Binding-site contacts:
Ligand atom O contacts residue ZN1 of chain 1.B at 2.1 Å.
Ligand atom C contacts residue TRP57 of chain 1.A at 3.8 Å (hydrophobic).
Ligand atom O contacts residue GLU128 of chain 1.A at 4.1 Å.
Ligand atom CB contacts residue ZN1 of chain 1.B at 4.1 Å.
Ligand atom CA contacts residue TRP57 of chain 1.A at 3.4 Å (hydrophobic).
Ligand atom OXT contacts residue ZN1 of chain 1.B at 4.0 Å.
Ligand atom SD contacts residue ILE53 of chain 1.A at 3.9 Å.
Ligand atom N contacts residue TYR164 of chain 1.A at 3.0 Å (h-bond).
Ligand atom CE contacts residue TRP57 of chain 1.A at 4.2 Å (hydrophobic).
Ligand atom O contacts residue HIS122 of chain 1.A at 3.1 Å (h-bond).
Ligand atom SD contacts residue ILE92 of chain 1.A at 3.8 Å.
Ligand atom CB contacts residue ASN175 of chain 1.A at 3.2 Å.
Ligand atom N contacts residue ASN175 of chain 1.A at 3.4 Å (h-bond).
Ligand atom OXT contacts residue SER119 of chain 1.A at 3.3 Å (h-bond).
Ligand atom O contacts residue SER119 of chain 1.A at 2.7 Å (h-bond).
Ligand atom CE contacts residue ASN175 of chain 1.A at 4.3 Å.
Ligand atom CA contacts residue TYR164 of chain 1.A at 3.6 Å (hydrophobic).
Ligand atom OXT contacts residue TYR164 of chain 1.A at 4.0 Å.
Ligand atom CA contacts residue ZN1 of chain 1.B at 3.1 Å.
Ligand atom CG contacts residue MSE90 of chain 1.A at 4.3 Å.
Ligand atom OXT contacts residue TRP57 of chain 1.A at 3.6 Å.
Ligand atom C contacts residue ZN1 of chain 1.B at 2.9 Å.
Ligand atom CE contacts residue ILE109 of chain 1.A at 3.6 Å (hydrophobic).
Ligand atom N contacts residue VAL177 of chain 1.A at 4.1 Å.
Ligand atom O contacts residue TYR164 of chain 1.A at 3.0 Å (h-bond).
Ligand atom CE contacts residue ILE92 of chain 1.A at 4.0 Å (hydrophobic).
Ligand atom SD contacts residue TRP57 of chain 1.A at 3.3 Å (h-bond).
Ligand atom N contacts residue GLU128 of chain 1.A at 3.1 Å (salt-bridge).
Ligand atom C contacts residue SER119 of chain 1.A at 3.4 Å.
Ligand atom N contacts residue TRP57 of chain 1.A at 3.8 Å.
Ligand atom CE contacts residue PHE107 of chain 1.A at 3.5 Å (hydrophobic).
Ligand atom C contacts residue TYR164 of chain 1.A at 3.5 Å (hydrophobic).
Ligand atom CB contacts residue TRP57 of chain 1.A at 4.3 Å (hydrophobic).
Ligand atom CB contacts residue TYR164 of chain 1.A at 3.8 Å (hydrophobic).
Ligand atom CA contacts residue ASN175 of chain 1.A at 3.9 Å.
Ligand atom C contacts residue HIS122 of chain 1.A at 3.8 Å.
Ligand atom O contacts residue HIS162 of chain 1.A at 3.2 Å (h-bond).
Ligand atom N contacts residue HIS122 of chain 1.A at 3.2 Å (h-bond).
Ligand atom N contacts residue ZN1 of chain 1.B at 2.2 Å.
Ligand atom CA contacts residue HIS122 of chain 1.A at 4.0 Å.

Sequence of chain 1.A:
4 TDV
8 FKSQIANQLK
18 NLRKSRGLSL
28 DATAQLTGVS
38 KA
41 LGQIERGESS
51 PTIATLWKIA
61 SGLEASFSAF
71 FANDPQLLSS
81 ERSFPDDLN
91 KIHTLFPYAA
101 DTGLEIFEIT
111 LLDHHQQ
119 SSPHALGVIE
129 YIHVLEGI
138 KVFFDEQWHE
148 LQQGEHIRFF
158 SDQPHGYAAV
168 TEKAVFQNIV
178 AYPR

The protein below binds the small molecule below.
Small molecule (SMILES): CSCC[C@@H](N)C(=O)O